This small molecule binds to this protein.
Small molecule (SMILES): CC(C)n1ncc2cc(C(=O)NCc3coc(-c4cccs4)n3)cnc21

Sequence of chain 1.N:
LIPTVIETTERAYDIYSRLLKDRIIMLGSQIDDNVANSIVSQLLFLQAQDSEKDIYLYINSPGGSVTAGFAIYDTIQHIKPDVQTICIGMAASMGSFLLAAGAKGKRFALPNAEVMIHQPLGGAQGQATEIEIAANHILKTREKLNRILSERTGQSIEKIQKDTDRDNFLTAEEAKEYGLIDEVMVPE

Binding-site contacts:
Ligand atom C17 contacts residue PRO125 of chain 1.A at 3.7 Å (hydrophobic).
Ligand atom C26 contacts residue ILE143 of chain 1.A at 3.8 Å (hydrophobic).
Ligand atom C4 contacts residue THR169 of chain 1.A at 3.0 Å.
Ligand atom C16 contacts residue GLN124 of chain 1.A at 3.3 Å.
Ligand atom C5 contacts residue THR169 of chain 1.A at 3.1 Å.
Ligand atom C22 contacts residue GLN132 of chain 1.A at 3.8 Å.
Ligand atom O1 contacts residue ARG147 of chain 1.A at 3.6 Å.
Ligand atom C18 contacts residue LEU126 of chain 1.A at 3.2 Å (hydrophobic).
Ligand atom S13 contacts residue SER98 of chain 1.A at 3.8 Å.
Ligand atom C2 contacts residue ILE136 of chain 1.N at 3.6 Å (hydrophobic).
Ligand atom N3 contacts residue GLN124 of chain 1.A at 2.9 Å (h-bond).
Ligand atom O1 contacts residue LEU150 of chain 1.A at 3.3 Å.
Ligand atom N14 contacts residue THR169 of chain 1.A at 3.2 Å (h-bond).
Ligand atom C12 contacts residue SER98 of chain 1.A at 2.8 Å.
Ligand atom S13 contacts residue ILE122 of chain 1.A at 3.7 Å.
Ligand atom N3 contacts residue ILE136 of chain 1.N at 2.9 Å.
Ligand atom O7 contacts residue LEU150 of chain 1.A at 3.5 Å.
Ligand atom N19 contacts residue LEU126 of chain 1.A at 3.4 Å.
Ligand atom C16 contacts residue PRO125 of chain 1.A at 3.7 Å (hydrophobic).
Ligand atom C12 contacts residue ILE122 of chain 1.A at 3.7 Å (hydrophobic).
Ligand atom C23 contacts residue GLN132 of chain 1.A at 3.5 Å.
Ligand atom C2 contacts residue GLN124 of chain 1.A at 3.7 Å.
Ligand atom C11 contacts residue SER101 of chain 1.A at 3.8 Å.
Ligand atom S13 contacts residue HIS123 of chain 1.A at 3.1 Å.
Ligand atom C23 contacts residue ILE143 of chain 1.A at 3.4 Å (hydrophobic).
Ligand atom C18 contacts residue PRO125 of chain 1.A at 3.1 Å (hydrophobic).
Ligand atom N20 contacts residue LEU126 of chain 1.A at 3.7 Å.
Ligand atom C12 contacts residue HIS123 of chain 1.A at 3.6 Å.
Ligand atom C4 contacts residue GLN124 of chain 1.A at 3.6 Å.
Ligand atom C6 contacts residue ASN151 of chain 1.A at 3.6 Å.
Ligand atom C8 contacts residue GLN124 of chain 1.A at 3.5 Å.
Ligand atom S13 contacts residue GLN124 of chain 1.A at 2.7 Å (h-bond).
Ligand atom C4 contacts residue ILE136 of chain 1.N at 3.0 Å (hydrophobic).
Ligand atom C6 contacts residue LEU150 of chain 1.A at 3.6 Å (hydrophobic).
Ligand atom N14 contacts residue GLN124 of chain 1.A at 2.8 Å (h-bond).
Ligand atom N14 contacts residue HIS123 of chain 1.A at 3.7 Å.
Ligand atom C17 contacts residue LEU126 of chain 1.A at 3.7 Å (hydrophobic).
Ligand atom C9 contacts residue GLN124 of chain 1.A at 3.5 Å.
Ligand atom C12 contacts residue SER101 of chain 1.A at 3.3 Å.
Ligand atom O7 contacts residue ASN151 of chain 1.A at 3.7 Å.

Sequence of chain 1.A:
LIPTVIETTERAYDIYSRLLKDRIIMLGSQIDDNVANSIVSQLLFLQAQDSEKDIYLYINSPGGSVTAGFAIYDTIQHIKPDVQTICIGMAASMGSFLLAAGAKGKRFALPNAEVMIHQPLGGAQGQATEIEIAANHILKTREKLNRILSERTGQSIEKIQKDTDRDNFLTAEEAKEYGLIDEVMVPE